Binding-site contacts:
Ligand atom F18 contacts residue GLY253 of chain 1.A at 3.4 Å.
Ligand atom CL26 contacts residue ALA165 of chain 1.A at 3.6 Å.
Ligand atom C16 contacts residue VAL121 of chain 1.A at 3.7 Å (hydrophobic).
Ligand atom C19 contacts residue GLY253 of chain 1.A at 3.7 Å.
Ligand atom C24 contacts residue LEU333 of chain 1.A at 3.8 Å (hydrophobic).
Ligand atom C23 contacts residue ARG334 of chain 1.A at 3.9 Å.
Ligand atom C14 contacts residue SER158 of chain 1.A at 3.8 Å.
Ligand atom C20 contacts residue ALA255 of chain 1.A at 3.5 Å (hydrophobic).
Ligand atom O12 contacts residue ALA255 of chain 1.A at 3.5 Å.
Ligand atom C24 contacts residue VAL260 of chain 1.A at 3.3 Å (hydrophobic).
Ligand atom C14 contacts residue TYR117 of chain 1.A at 3.8 Å (hydrophobic).
Ligand atom C27 contacts residue VAL161 of chain 1.A at 3.9 Å (hydrophobic).
Ligand atom N13 contacts residue PHE154 of chain 1.A at 3.5 Å.
Ligand atom C20 contacts residue PHE154 of chain 1.A at 3.8 Å (hydrophobic).
Ligand atom F18 contacts residue SER254 of chain 1.A at 3.9 Å.
Ligand atom C11 contacts residue SER158 of chain 1.A at 3.7 Å.
Ligand atom N13 contacts residue SER158 of chain 1.A at 3.0 Å (h-bond).
Ligand atom O1 contacts residue PHE205 of chain 1.A at 3.8 Å.
Ligand atom C5 contacts residue HIS337 of chain 1.A at 3.8 Å.
Ligand atom C20 contacts residue SER254 of chain 1.A at 3.8 Å.
Ligand atom C19 contacts residue ALA255 of chain 1.A at 3.8 Å (hydrophobic).
Ligand atom C19 contacts residue SER254 of chain 1.A at 3.6 Å.
Ligand atom C7 contacts residue PHE205 of chain 1.A at 3.9 Å (hydrophobic).
Ligand atom CL26 contacts residue VAL260 of chain 1.A at 3.9 Å.
Ligand atom C15 contacts residue PHE154 of chain 1.A at 3.4 Å (hydrophobic).
Ligand atom C14 contacts residue PHE154 of chain 1.A at 3.4 Å (hydrophobic).
Ligand atom C11 contacts residue PHE154 of chain 1.A at 3.7 Å (hydrophobic).
Ligand atom C10 contacts residue PHE205 of chain 1.A at 3.8 Å (hydrophobic).
Ligand atom C22 contacts residue ARG334 of chain 1.A at 3.5 Å.
Ligand atom O12 contacts residue PHE154 of chain 1.A at 3.8 Å.
Ligand atom C15 contacts residue SER158 of chain 1.A at 3.6 Å.
Ligand atom C9 contacts residue SER158 of chain 1.A at 3.5 Å.
Ligand atom C15 contacts residue VAL121 of chain 1.A at 3.6 Å (hydrophobic).
Ligand atom C16 contacts residue PHE154 of chain 1.A at 3.7 Å (hydrophobic).
Ligand atom C22 contacts residue PHE261 of chain 1.A at 3.9 Å (hydrophobic).
Ligand atom F18 contacts residue CYS120 of chain 1.A at 3.7 Å.
Ligand atom C25 contacts residue VAL260 of chain 1.A at 3.9 Å (hydrophobic).
Ligand atom C16 contacts residue TYR117 of chain 1.A at 3.7 Å (hydrophobic).
Ligand atom C23 contacts residue VAL260 of chain 1.A at 3.6 Å (hydrophobic).
Ligand atom C15 contacts residue TYR117 of chain 1.A at 3.6 Å (hydrophobic).

Sequence of chain 1.A:
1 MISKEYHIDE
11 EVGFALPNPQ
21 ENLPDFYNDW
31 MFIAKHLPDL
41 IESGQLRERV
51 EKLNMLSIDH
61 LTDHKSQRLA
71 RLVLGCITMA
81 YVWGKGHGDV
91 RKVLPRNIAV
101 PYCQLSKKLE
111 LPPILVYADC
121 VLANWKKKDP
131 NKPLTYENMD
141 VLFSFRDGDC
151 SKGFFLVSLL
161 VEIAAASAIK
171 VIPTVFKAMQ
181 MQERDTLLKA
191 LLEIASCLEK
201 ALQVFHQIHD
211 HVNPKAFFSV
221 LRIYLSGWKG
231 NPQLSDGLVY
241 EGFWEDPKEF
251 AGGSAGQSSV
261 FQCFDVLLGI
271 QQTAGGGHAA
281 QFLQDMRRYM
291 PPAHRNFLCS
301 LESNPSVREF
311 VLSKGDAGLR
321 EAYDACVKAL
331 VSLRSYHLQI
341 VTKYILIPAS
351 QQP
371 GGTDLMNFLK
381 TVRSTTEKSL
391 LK

This small molecule binds to this protein.
Small molecule (SMILES): C[C@H](C(=O)Nc1ccc(F)cc1)C12CC(NC(=O)c3cccc(Cl)c3)(C1)C2